Binding-site contacts:
Ligand atom O4 contacts residue VAL328 of chain 1.D at 4.3 Å.
Ligand atom C6 contacts residue GLU324 of chain 1.D at 4.3 Å.
Ligand atom C3 contacts residue ASN334 of chain 1.D at 4.0 Å.
Ligand atom C1 contacts residue VAL328 of chain 1.D at 3.5 Å (hydrophobic).
Ligand atom C5 contacts residue ASN334 of chain 1.D at 3.6 Å.
Ligand atom C4 contacts residue ASN334 of chain 1.D at 4.3 Å.
Ligand atom O7 contacts residue ASN334 of chain 1.D at 3.1 Å (h-bond).
Ligand atom O5 contacts residue VAL328 of chain 1.D at 3.6 Å.
Ligand atom C3 contacts residue VAL328 of chain 1.D at 3.8 Å (hydrophobic).
Ligand atom C4 contacts residue VAL328 of chain 1.D at 4.3 Å (hydrophobic).
Ligand atom C5 contacts residue VAL328 of chain 1.D at 3.4 Å (hydrophobic).
Ligand atom C6 contacts residue VAL328 of chain 1.D at 4.3 Å (hydrophobic).
Ligand atom N2 contacts residue ASN334 of chain 1.D at 3.2 Å (h-bond).
Ligand atom O5 contacts residue GLU324 of chain 1.D at 4.1 Å.
Ligand atom O6 contacts residue GLU324 of chain 1.D at 3.2 Å (salt-bridge).
Ligand atom C2 contacts residue ASN334 of chain 1.D at 2.7 Å.
Ligand atom O6 contacts residue VAL328 of chain 1.D at 4.0 Å.
Ligand atom C7 contacts residue ASN334 of chain 1.D at 3.4 Å.
Ligand atom O5 contacts residue ASN334 of chain 1.D at 2.3 Å (h-bond).
Ligand atom C1 contacts residue ASN334 of chain 1.D at 1.5 Å.

A small-molecule ligand and the protein it binds are described below.
Small molecule (SMILES): CC(=O)N[C@@H]1[C@@H](O)[C@H](O)[C@@H](CO)O[C@H]1O

Sequence of chain 1.D:
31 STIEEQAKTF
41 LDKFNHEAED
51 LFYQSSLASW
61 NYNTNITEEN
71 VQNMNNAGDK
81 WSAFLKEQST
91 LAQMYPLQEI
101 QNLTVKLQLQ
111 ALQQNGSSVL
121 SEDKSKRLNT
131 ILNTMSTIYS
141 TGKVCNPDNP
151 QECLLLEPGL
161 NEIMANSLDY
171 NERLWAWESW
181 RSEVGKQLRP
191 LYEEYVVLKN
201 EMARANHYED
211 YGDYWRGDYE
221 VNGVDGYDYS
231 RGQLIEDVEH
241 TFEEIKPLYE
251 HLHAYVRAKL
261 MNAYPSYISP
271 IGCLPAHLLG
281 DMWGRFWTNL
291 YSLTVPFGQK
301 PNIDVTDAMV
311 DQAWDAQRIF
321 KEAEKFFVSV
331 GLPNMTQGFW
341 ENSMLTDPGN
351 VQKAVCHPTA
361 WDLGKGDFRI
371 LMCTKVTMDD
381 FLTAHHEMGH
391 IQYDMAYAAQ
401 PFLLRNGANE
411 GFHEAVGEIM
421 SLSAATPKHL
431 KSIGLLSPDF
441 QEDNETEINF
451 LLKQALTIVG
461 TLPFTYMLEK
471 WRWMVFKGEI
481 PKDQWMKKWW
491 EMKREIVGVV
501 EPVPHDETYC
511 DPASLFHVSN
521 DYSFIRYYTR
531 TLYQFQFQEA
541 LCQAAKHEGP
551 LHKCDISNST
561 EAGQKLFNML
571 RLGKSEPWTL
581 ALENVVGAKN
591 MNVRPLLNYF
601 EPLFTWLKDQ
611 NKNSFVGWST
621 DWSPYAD